Sequence of chain 4.A:
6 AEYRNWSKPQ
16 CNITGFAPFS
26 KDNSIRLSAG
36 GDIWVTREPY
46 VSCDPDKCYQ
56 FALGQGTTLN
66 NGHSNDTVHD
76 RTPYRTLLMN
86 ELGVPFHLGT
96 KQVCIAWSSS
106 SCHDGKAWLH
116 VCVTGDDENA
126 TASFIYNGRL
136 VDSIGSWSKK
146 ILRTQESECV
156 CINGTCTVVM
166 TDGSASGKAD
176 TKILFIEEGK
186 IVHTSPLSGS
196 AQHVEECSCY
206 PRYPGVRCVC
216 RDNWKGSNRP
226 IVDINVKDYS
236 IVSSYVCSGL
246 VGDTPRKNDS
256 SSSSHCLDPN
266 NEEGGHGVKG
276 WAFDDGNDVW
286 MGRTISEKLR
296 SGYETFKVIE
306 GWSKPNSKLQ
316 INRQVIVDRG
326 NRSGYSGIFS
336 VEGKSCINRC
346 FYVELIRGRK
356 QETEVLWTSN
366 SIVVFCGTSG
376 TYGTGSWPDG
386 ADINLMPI

Binding-site contacts:
Ligand atom C7 contacts residue ASN70 of chain 4.A at 3.6 Å.
Ligand atom C6 contacts residue ASP71 of chain 4.A at 3.6 Å.
Ligand atom O5 contacts residue ASP71 of chain 4.A at 3.9 Å.
Ligand atom C4 contacts residue ASN70 of chain 4.A at 4.2 Å.
Ligand atom O5 contacts residue ASN70 of chain 4.A at 2.3 Å (h-bond).
Ligand atom O7 contacts residue ASN70 of chain 4.A at 3.9 Å.
Ligand atom C1 contacts residue ASP71 of chain 4.A at 4.4 Å.
Ligand atom C8 contacts residue LEU361 of chain 4.A at 4.1 Å (hydrophobic).
Ligand atom C5 contacts residue ASN70 of chain 4.A at 3.6 Å.
Ligand atom C1 contacts residue ASN70 of chain 4.A at 1.5 Å.
Ligand atom N2 contacts residue ASN70 of chain 4.A at 3.0 Å (h-bond).
Ligand atom C3 contacts residue ASN70 of chain 4.A at 3.8 Å.
Ligand atom C2 contacts residue ASN70 of chain 4.A at 2.5 Å.
Ligand atom C7 contacts residue LEU361 of chain 4.A at 4.4 Å (hydrophobic).
Ligand atom C5 contacts residue ASP71 of chain 4.A at 4.5 Å.

This small molecule binds to this protein.
Small molecule (SMILES): CC(=O)N[C@H]1[C@H](O[C@H]2[C@H](O)[C@@H](NC(C)=O)CO[C@@H]2CO)O[C@H](CO)[C@@H](O)[C@@H]1O